Sequence of chain 42.D:
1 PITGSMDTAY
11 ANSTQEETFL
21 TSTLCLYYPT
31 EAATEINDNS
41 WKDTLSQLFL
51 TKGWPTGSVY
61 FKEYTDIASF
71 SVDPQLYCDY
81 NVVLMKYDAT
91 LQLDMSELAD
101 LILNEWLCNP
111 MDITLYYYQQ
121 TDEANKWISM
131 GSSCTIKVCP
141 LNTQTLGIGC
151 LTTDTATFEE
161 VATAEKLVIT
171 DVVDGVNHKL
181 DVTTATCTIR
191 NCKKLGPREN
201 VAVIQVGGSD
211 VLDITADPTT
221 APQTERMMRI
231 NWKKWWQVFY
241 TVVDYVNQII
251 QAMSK

Binding-site contacts:
Ligand atom C1 contacts residue ASN12 of chain 42.D at 2.2 Å.
Ligand atom N2 contacts residue ASN12 of chain 42.D at 3.8 Å.
Ligand atom C7 contacts residue ASN12 of chain 42.D at 3.9 Å.
Ligand atom O5 contacts residue ASN12 of chain 42.D at 2.7 Å (h-bond).
Ligand atom O7 contacts residue ASN12 of chain 42.D at 3.6 Å.
Ligand atom C5 contacts residue ASN12 of chain 42.D at 4.1 Å.
Ligand atom C2 contacts residue ASN12 of chain 42.D at 3.3 Å.

This small molecule binds to this protein.
Small molecule (SMILES): CC(=O)N[C@H]1[C@H](O[C@H]2[C@H](O)[C@@H](NC(C)=O)CO[C@@H]2CO)O[C@H](CO)[C@@H](O)[C@@H]1O